Sequence of chain 1.A:
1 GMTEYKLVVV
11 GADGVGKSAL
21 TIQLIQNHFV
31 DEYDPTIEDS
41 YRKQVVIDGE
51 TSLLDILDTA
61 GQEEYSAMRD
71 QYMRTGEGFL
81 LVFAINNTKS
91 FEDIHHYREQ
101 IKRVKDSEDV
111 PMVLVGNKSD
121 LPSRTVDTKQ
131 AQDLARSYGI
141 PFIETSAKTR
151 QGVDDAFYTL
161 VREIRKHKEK

Binding-site contacts:
Ligand atom N34 contacts residue ASP13 of chain 1.A at 2.7 Å (salt-bridge).
Ligand atom C15 contacts residue TYR97 of chain 1.A at 3.1 Å (hydrophobic).
Ligand atom N16 contacts residue TYR97 of chain 1.A at 3.3 Å (h-bond).
Ligand atom C15 contacts residue GLU63 of chain 1.A at 3.4 Å.
Ligand atom C13 contacts residue TYR65 of chain 1.A at 3.5 Å (hydrophobic).
Ligand atom C35 contacts residue GLY61 of chain 1.A at 3.2 Å.
Ligand atom C6 contacts residue GLU64 of chain 1.A at 3.4 Å.
Ligand atom C7 contacts residue MET73 of chain 1.A at 3.5 Å (hydrophobic).
Ligand atom N19 contacts residue ARG69 of chain 1.A at 3.2 Å (salt-bridge).
Ligand atom C30 contacts residue GLU63 of chain 1.A at 3.4 Å.
Ligand atom C15 contacts residue HIS96 of chain 1.A at 3.5 Å.
Ligand atom C2 contacts residue ASP70 of chain 1.A at 3.2 Å.
Ligand atom C3 contacts residue MET73 of chain 1.A at 3.5 Å (hydrophobic).
Ligand atom C6 contacts residue TYR65 of chain 1.A at 3.5 Å (hydrophobic).
Ligand atom N31 contacts residue GLU63 of chain 1.A at 3.6 Å.
Ligand atom O22 contacts residue GLU63 of chain 1.A at 3.6 Å (salt-bridge).
Ligand atom N14 contacts residue HIS96 of chain 1.A at 2.8 Å (h-bond).
Ligand atom O22 contacts residue TYR97 of chain 1.A at 3.3 Å (h-bond).
Ligand atom N26 contacts residue GLU63 of chain 1.A at 2.9 Å (salt-bridge).
Ligand atom C33 contacts residue GLY61 of chain 1.A at 3.3 Å.
Ligand atom F23 contacts residue HIS96 of chain 1.A at 3.2 Å.
Ligand atom C2 contacts residue ARG103 of chain 1.A at 3.6 Å.
Ligand atom C37 contacts residue GLY61 of chain 1.A at 3.2 Å.
Ligand atom N34 contacts residue GLY61 of chain 1.A at 2.6 Å (h-bond).
Ligand atom O22 contacts residue HIS96 of chain 1.A at 3.3 Å (h-bond).
Ligand atom F23 contacts residue TYR65 of chain 1.A at 3.3 Å.
Ligand atom N14 contacts residue TYR97 of chain 1.A at 3.5 Å.
Ligand atom C24 contacts residue GLU63 of chain 1.A at 3.1 Å.
Ligand atom C27 contacts residue GLU63 of chain 1.A at 3.1 Å.
Ligand atom N14 contacts residue TYR65 of chain 1.A at 3.1 Å (h-bond).
Ligand atom C35 contacts residue ASP13 of chain 1.A at 3.0 Å.
Ligand atom C7 contacts residue GLN100 of chain 1.A at 3.6 Å.
Ligand atom N16 contacts residue GLU63 of chain 1.A at 3.5 Å (salt-bridge).
Ligand atom C17 contacts residue GLU63 of chain 1.A at 3.6 Å.
Ligand atom C33 contacts residue ASP13 of chain 1.A at 3.2 Å.
Ligand atom C21 contacts residue TYR65 of chain 1.A at 3.6 Å (hydrophobic).
Ligand atom F23 contacts residue GLN100 of chain 1.A at 3.5 Å.
Ligand atom C1 contacts residue TYR65 of chain 1.A at 3.5 Å (hydrophobic).
Ligand atom C25 contacts residue GLU63 of chain 1.A at 3.5 Å.
Ligand atom C1 contacts residue ASP70 of chain 1.A at 3.2 Å.

This small molecule binds to this protein.
Small molecule (SMILES): CN1CCC[C@H]1COc1nc(N2CCNCC2)c2cnc(-c3cccc4cccc(Cl)c34)c(F)c2n1